This protein binds this small molecule.
Small molecule (SMILES): CC(=O)N[C@@H]1[C@@H](O)[C@H](O)[C@@H](CO)O[C@H]1O

Binding-site contacts:
Ligand atom C1 contacts residue ILE178 of chain 1.A at 4.2 Å (hydrophobic).
Ligand atom C6 contacts residue ILE178 of chain 1.A at 4.3 Å (hydrophobic).
Ligand atom C3 contacts residue ASN197 of chain 1.A at 3.8 Å.
Ligand atom C6 contacts residue GLU177 of chain 1.A at 4.0 Å.
Ligand atom C4 contacts residue ASN197 of chain 1.A at 4.2 Å.
Ligand atom C8 contacts residue ASN197 of chain 1.A at 3.7 Å.
Ligand atom N2 contacts residue ASN197 of chain 1.A at 2.9 Å (h-bond).
Ligand atom O6 contacts residue GLU240 of chain 1.A at 4.0 Å.
Ligand atom C7 contacts residue ASN197 of chain 1.A at 3.5 Å.
Ligand atom C1 contacts residue ASN197 of chain 1.A at 1.4 Å.
Ligand atom C2 contacts residue GLU176 of chain 1.A at 3.7 Å.
Ligand atom C8 contacts residue GLU176 of chain 1.A at 3.2 Å.
Ligand atom O5 contacts residue GLU177 of chain 1.A at 3.8 Å.
Ligand atom C7 contacts residue GLU198 of chain 1.A at 3.8 Å.
Ligand atom O5 contacts residue ASN197 of chain 1.A at 2.4 Å (h-bond).
Ligand atom O7 contacts residue GLU198 of chain 1.A at 3.4 Å (salt-bridge).
Ligand atom N2 contacts residue GLU176 of chain 1.A at 4.2 Å.
Ligand atom O5 contacts residue ILE178 of chain 1.A at 3.5 Å (h-bond).
Ligand atom N2 contacts residue GLU198 of chain 1.A at 3.3 Å (salt-bridge).
Ligand atom O7 contacts residue ASN197 of chain 1.A at 4.2 Å.
Ligand atom C1 contacts residue LYS236 of chain 1.A at 4.2 Å.
Ligand atom C1 contacts residue GLU176 of chain 1.A at 3.5 Å.
Ligand atom O6 contacts residue LYS236 of chain 1.A at 4.4 Å.
Ligand atom O5 contacts residue GLU176 of chain 1.A at 3.8 Å.
Ligand atom N2 contacts residue LYS236 of chain 1.A at 4.4 Å.
Ligand atom C1 contacts residue GLU177 of chain 1.A at 4.4 Å.
Ligand atom C6 contacts residue GLU240 of chain 1.A at 4.1 Å.
Ligand atom C2 contacts residue GLU198 of chain 1.A at 4.4 Å.
Ligand atom C2 contacts residue ASN197 of chain 1.A at 2.5 Å.
Ligand atom C3 contacts residue LYS236 of chain 1.A at 4.5 Å.
Ligand atom C5 contacts residue LYS236 of chain 1.A at 4.2 Å.
Ligand atom C7 contacts residue GLU176 of chain 1.A at 4.0 Å.
Ligand atom C5 contacts residue ASN197 of chain 1.A at 3.7 Å.

Sequence of chain 1.A:
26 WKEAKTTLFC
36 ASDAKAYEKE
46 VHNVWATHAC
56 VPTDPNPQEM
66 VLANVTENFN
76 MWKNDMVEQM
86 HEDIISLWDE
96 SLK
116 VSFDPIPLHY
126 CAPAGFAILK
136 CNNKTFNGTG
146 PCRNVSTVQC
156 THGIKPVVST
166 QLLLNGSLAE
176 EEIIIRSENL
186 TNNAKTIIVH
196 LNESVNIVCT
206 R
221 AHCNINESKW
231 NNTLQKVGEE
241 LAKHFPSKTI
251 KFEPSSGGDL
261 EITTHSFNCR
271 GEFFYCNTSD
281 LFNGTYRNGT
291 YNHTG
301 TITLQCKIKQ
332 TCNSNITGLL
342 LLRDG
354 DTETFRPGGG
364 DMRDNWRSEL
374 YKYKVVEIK